Binding-site contacts:
Ligand atom O7 contacts residue SER112 of chain 1.A at 4.0 Å.
Ligand atom C8 contacts residue SER112 of chain 1.A at 4.0 Å.
Ligand atom O6 contacts residue ASN165 of chain 1.A at 4.3 Å.
Ligand atom C6 contacts residue GLN115 of chain 1.A at 4.1 Å.
Ligand atom C4 contacts residue ASN165 of chain 1.A at 4.2 Å.
Ligand atom O5 contacts residue GLN115 of chain 1.A at 3.9 Å.
Ligand atom C7 contacts residue LYS113 of chain 1.A at 4.3 Å.
Ligand atom C8 contacts residue GLU132 of chain 1.A at 3.9 Å.
Ligand atom O6 contacts residue GLN115 of chain 1.A at 3.9 Å.
Ligand atom C2 contacts residue GLN115 of chain 1.A at 4.4 Å.
Ligand atom C1 contacts residue ASN165 of chain 1.A at 1.4 Å.
Ligand atom O7 contacts residue ASN165 of chain 1.A at 3.2 Å (h-bond).
Ligand atom C7 contacts residue SER112 of chain 1.A at 4.5 Å.
Ligand atom O6 contacts residue THR167 of chain 1.A at 3.3 Å.
Ligand atom C2 contacts residue ASN165 of chain 1.A at 2.5 Å.
Ligand atom O7 contacts residue LYS113 of chain 1.A at 3.4 Å (salt-bridge).
Ligand atom C7 contacts residue ASN165 of chain 1.A at 3.5 Å.
Ligand atom C7 contacts residue GLU132 of chain 1.A at 3.8 Å.
Ligand atom O7 contacts residue GLU132 of chain 1.A at 3.0 Å (salt-bridge).
Ligand atom C3 contacts residue ASN165 of chain 1.A at 3.8 Å.
Ligand atom O5 contacts residue ASN165 of chain 1.A at 2.4 Å (h-bond).
Ligand atom C5 contacts residue ASN165 of chain 1.A at 3.7 Å.
Ligand atom C1 contacts residue GLN115 of chain 1.A at 4.4 Å.
Ligand atom N2 contacts residue ASN165 of chain 1.A at 2.9 Å (h-bond).

The protein below binds the small molecule below.
Small molecule (SMILES): CC(=O)N[C@H]1[C@H](O[C@H]2[C@H](O)[C@@H](NC(C)=O)CO[C@@H]2CO)O[C@H](CO)[C@@H](O)[C@@H]1O

Sequence of chain 1.A:
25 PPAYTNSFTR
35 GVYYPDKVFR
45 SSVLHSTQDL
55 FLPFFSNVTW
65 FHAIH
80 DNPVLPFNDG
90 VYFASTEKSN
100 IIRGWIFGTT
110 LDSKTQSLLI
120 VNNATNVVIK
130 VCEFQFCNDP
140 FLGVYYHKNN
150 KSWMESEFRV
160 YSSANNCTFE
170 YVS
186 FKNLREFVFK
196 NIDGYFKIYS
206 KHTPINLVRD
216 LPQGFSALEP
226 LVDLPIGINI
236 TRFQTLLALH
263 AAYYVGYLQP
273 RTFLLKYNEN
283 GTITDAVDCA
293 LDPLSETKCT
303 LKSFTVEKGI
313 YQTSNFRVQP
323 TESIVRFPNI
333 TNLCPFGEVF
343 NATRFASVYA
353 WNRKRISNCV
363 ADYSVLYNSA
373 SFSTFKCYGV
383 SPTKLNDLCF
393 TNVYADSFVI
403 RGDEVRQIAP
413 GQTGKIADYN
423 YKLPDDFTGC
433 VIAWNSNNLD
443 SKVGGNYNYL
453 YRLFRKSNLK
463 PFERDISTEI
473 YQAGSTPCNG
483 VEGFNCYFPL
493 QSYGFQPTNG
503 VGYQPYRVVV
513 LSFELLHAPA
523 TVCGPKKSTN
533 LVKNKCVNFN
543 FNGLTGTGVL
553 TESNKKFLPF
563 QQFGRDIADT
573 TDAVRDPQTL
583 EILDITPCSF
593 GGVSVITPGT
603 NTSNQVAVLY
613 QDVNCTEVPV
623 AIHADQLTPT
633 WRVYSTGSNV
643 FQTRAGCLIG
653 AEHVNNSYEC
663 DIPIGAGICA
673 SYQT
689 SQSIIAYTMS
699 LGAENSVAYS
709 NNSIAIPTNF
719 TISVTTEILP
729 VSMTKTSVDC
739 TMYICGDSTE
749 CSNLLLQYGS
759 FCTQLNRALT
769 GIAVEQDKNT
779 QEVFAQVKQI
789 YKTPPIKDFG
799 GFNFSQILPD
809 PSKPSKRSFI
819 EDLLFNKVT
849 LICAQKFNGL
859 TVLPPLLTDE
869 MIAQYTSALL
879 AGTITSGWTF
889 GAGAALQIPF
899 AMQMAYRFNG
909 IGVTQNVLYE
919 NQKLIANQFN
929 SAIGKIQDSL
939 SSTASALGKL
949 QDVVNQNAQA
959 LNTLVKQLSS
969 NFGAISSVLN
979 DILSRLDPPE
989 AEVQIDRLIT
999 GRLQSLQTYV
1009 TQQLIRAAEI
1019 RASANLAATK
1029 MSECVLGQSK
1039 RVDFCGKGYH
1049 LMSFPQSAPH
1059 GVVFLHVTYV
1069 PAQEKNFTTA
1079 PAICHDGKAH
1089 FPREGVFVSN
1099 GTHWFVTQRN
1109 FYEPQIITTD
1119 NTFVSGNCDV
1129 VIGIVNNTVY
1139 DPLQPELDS